Sequence of chain 1.B:
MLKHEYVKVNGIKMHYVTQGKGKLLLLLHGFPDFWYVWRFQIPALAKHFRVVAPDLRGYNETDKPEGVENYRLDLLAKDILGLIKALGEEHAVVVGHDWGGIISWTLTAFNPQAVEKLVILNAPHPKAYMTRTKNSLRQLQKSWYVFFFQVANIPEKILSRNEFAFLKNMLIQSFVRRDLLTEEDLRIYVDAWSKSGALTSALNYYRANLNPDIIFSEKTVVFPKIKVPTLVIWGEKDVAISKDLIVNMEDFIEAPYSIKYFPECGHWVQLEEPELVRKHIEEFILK

Binding-site contacts:
Ligand atom C8 contacts residue ILE105 of chain 1.B at 3.8 Å (hydrophobic).
Ligand atom C10 contacts residue HIS270 of chain 1.B at 4.1 Å.
Ligand atom C2 contacts residue ILE105 of chain 1.B at 3.9 Å (hydrophobic).
Ligand atom C10 contacts residue ALA243 of chain 1.B at 3.9 Å (hydrophobic).
Ligand atom C9 contacts residue TRP102 of chain 1.B at 3.4 Å (hydrophobic).
Ligand atom C4 contacts residue ASP101 of chain 1.B at 4.2 Å.
Ligand atom C3 contacts residue ASP101 of chain 1.B at 3.9 Å.
Ligand atom C1 contacts residue PRO127 of chain 1.B at 4.3 Å (hydrophobic).
Ligand atom C9 contacts residue ILE105 of chain 1.B at 3.8 Å (hydrophobic).
Ligand atom C8 contacts residue LEU213 of chain 1.B at 4.0 Å (hydrophobic).
Ligand atom C6 contacts residue PRO127 of chain 1.B at 4.4 Å (hydrophobic).
Ligand atom CL1 contacts residue ILE244 of chain 1.B at 4.2 Å.
Ligand atom C5 contacts residue ILE244 of chain 1.B at 4.2 Å (hydrophobic).
Ligand atom C7 contacts residue LEU213 of chain 1.B at 4.0 Å (hydrophobic).
Ligand atom C4 contacts residue TYR148 of chain 1.B at 3.9 Å (hydrophobic).
Ligand atom C6 contacts residue TYR132 of chain 1.B at 3.7 Å (hydrophobic).
Ligand atom C1 contacts residue LEU213 of chain 1.B at 4.5 Å (hydrophobic).
Ligand atom CL1 contacts residue PRO127 of chain 1.B at 3.8 Å.
Ligand atom C2 contacts residue TRP102 of chain 1.B at 3.9 Å (hydrophobic).
Ligand atom CL1 contacts residue ALA126 of chain 1.B at 4.0 Å.
Ligand atom CL1 contacts residue ILE105 of chain 1.B at 4.2 Å.
Ligand atom CL1 contacts residue ASN125 of chain 1.B at 4.0 Å.
Ligand atom C10 contacts residue TYR148 of chain 1.B at 3.7 Å (hydrophobic).
Ligand atom C5 contacts residue TYR148 of chain 1.B at 4.4 Å (hydrophobic).
Ligand atom C7 contacts residue ILE105 of chain 1.B at 3.6 Å (hydrophobic).
Ligand atom C8 contacts residue TYR132 of chain 1.B at 3.5 Å (hydrophobic).
Ligand atom C9 contacts residue LEU213 of chain 1.B at 3.6 Å (hydrophobic).
Ligand atom C1 contacts residue ILE105 of chain 1.B at 3.8 Å (hydrophobic).
Ligand atom CL1 contacts residue TRP102 of chain 1.B at 4.0 Å.
Ligand atom C8 contacts residue PRO127 of chain 1.B at 4.3 Å (hydrophobic).
Ligand atom C3 contacts residue TRP102 of chain 1.B at 4.4 Å (hydrophobic).
Ligand atom C5 contacts residue PRO127 of chain 1.B at 4.5 Å (hydrophobic).
Ligand atom C6 contacts residue LEU213 of chain 1.B at 4.3 Å (hydrophobic).
Ligand atom CL1 contacts residue ASP101 of chain 1.B at 3.5 Å.
Ligand atom O11 contacts residue TYR148 of chain 1.B at 2.8 Å (h-bond).
Ligand atom O11 contacts residue TYR209 of chain 1.B at 4.0 Å.
Ligand atom C10 contacts residue ASP101 of chain 1.B at 3.5 Å.
Ligand atom C10 contacts residue ILE244 of chain 1.B at 3.9 Å (hydrophobic).
Ligand atom C5 contacts residue TYR132 of chain 1.B at 4.3 Å (hydrophobic).

This small molecule binds to this protein.
Small molecule (SMILES): C=C(C)[C@@H]1CC[C@](C)(O)[C@@H](Cl)C1